Sequence of chain 1.H:
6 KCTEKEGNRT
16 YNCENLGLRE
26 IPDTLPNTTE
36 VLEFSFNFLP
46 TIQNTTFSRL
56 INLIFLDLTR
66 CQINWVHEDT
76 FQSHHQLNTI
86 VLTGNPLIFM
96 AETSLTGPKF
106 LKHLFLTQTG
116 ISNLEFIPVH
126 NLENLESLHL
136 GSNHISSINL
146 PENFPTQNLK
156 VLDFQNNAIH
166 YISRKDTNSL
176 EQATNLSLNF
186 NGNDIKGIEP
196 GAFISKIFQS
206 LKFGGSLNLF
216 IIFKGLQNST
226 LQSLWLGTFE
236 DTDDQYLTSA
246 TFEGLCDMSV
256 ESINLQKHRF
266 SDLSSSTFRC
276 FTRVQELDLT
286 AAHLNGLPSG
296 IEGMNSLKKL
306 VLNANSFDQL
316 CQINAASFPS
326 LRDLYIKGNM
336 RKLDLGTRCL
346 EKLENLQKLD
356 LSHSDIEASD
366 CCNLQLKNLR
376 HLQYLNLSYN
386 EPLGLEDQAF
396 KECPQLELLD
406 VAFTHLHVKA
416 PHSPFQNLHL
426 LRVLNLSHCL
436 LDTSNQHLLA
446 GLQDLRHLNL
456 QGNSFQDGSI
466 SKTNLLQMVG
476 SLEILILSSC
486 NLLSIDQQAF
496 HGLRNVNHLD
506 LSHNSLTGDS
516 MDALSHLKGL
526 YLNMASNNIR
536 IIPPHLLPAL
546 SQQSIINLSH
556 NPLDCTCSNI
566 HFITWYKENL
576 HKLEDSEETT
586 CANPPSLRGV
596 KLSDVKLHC

This small molecule binds to this protein.
Small molecule (SMILES): CC(=O)N[C@H]1[C@H](O[C@H]2[C@H](O)[C@@H](NC(C)=O)CO[C@@H]2CO)O[C@H](CO)[C@@H](O[C@@H]2O[C@H](CO[C@H]3O[C@H](CO[C@H]4O[C@H](CO)[C@@H](O)[C@H](O)[C@@H]4O[C@H]4O[C@H](CO)[C@@H](O)[C@H](O)[C@@H]4O)[C@@H](O)[C@H](O[C@H]4O[C@H](CO)[C@@H](O)[C@H](O)[C@@H]4O)[C@@H]3O)[C@@H](O)[C@H](O[C@H]3O[C@H](CO)[C@@H](O)[C@H](O)[C@@H]3O)[C@@H]2O)[C@@H]1O

Binding-site contacts:
Ligand atom O2 contacts residue TYR123 of chain 1.P at 3.0 Å (h-bond).
Ligand atom C3 contacts residue SER76 of chain 1.P at 3.1 Å.
Ligand atom O6 contacts residue GLY333 of chain 1.H at 3.3 Å.
Ligand atom C5 contacts residue SER383 of chain 1.H at 3.1 Å.
Ligand atom O5 contacts residue SER383 of chain 1.H at 3.4 Å (h-bond).
Ligand atom O6 contacts residue HIS358 of chain 1.H at 3.4 Å.
Ligand atom O6 contacts residue NAG1 of chain 1.EA at 2.8 Å (h-bond).
Ligand atom O4 contacts residue GLN125 of chain 1.P at 2.8 Å (h-bond).
Ligand atom C2 contacts residue ASN381 of chain 1.H at 2.6 Å.
Ligand atom O5 contacts residue ASN381 of chain 1.H at 2.3 Å (h-bond).
Ligand atom O4 contacts residue ASP62 of chain 1.P at 2.5 Å (salt-bridge).
Ligand atom C6 contacts residue NAG1 of chain 1.EA at 3.5 Å.
Ligand atom O4 contacts residue GLY333 of chain 1.H at 3.2 Å.
Ligand atom O3 contacts residue ASP62 of chain 1.P at 3.5 Å (salt-bridge).
Ligand atom O3 contacts residue NAG2 of chain 1.EA at 2.5 Å (h-bond).
Ligand atom N2 contacts residue ASP405 of chain 1.H at 3.0 Å (salt-bridge).
Ligand atom O7 contacts residue NAG2 of chain 1.EA at 3.0 Å (h-bond).
Ligand atom O3 contacts residue NAG1 of chain 1.EA at 3.0 Å (h-bond).
Ligand atom O6 contacts residue SER357 of chain 1.H at 3.2 Å (h-bond).
Ligand atom C7 contacts residue NAG2 of chain 1.EA at 3.5 Å.
Ligand atom C2 contacts residue PRO78 of chain 1.P at 3.5 Å (hydrophobic).
Ligand atom C3 contacts residue ASP126 of chain 1.P at 3.0 Å.
Ligand atom C6 contacts residue SER357 of chain 1.H at 3.3 Å.
Ligand atom O5 contacts residue HIS358 of chain 1.H at 3.1 Å.
Ligand atom O3 contacts residue ASP126 of chain 1.P at 3.0 Å (salt-bridge).
Ligand atom N2 contacts residue ASN381 of chain 1.H at 3.0 Å (h-bond).
Ligand atom O3 contacts residue SER76 of chain 1.P at 2.5 Å (h-bond).
Ligand atom C8 contacts residue NAG2 of chain 1.EA at 3.5 Å.
Ligand atom O6 contacts residue HIS358 of chain 1.H at 3.1 Å (h-bond).
Ligand atom C1 contacts residue ASP405 of chain 1.H at 3.5 Å.
Ligand atom O4 contacts residue HIS127 of chain 1.P at 3.2 Å.
Ligand atom C6 contacts residue SER383 of chain 1.H at 3.2 Å.
Ligand atom O3 contacts residue GLU81 of chain 1.P at 2.8 Å (salt-bridge).
Ligand atom C8 contacts residue NAG1 of chain 1.EA at 3.3 Å.
Ligand atom O7 contacts residue HIS358 of chain 1.H at 3.0 Å (h-bond).
Ligand atom C2 contacts residue GLN125 of chain 1.P at 3.4 Å.
Ligand atom O3 contacts residue GLN125 of chain 1.P at 3.0 Å (h-bond).
Ligand atom C1 contacts residue ASN381 of chain 1.H at 1.4 Å.
Ligand atom O4 contacts residue TYR123 of chain 1.P at 3.5 Å (h-bond).
Ligand atom O5 contacts residue SER357 of chain 1.H at 3.4 Å (h-bond).

Sequence of chain 1.P:
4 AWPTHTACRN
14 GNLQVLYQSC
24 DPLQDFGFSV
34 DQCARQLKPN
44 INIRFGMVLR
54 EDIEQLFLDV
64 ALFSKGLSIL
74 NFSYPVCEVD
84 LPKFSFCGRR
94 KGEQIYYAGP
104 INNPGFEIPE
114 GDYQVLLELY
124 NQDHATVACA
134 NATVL